Sequence of chain 1.A:
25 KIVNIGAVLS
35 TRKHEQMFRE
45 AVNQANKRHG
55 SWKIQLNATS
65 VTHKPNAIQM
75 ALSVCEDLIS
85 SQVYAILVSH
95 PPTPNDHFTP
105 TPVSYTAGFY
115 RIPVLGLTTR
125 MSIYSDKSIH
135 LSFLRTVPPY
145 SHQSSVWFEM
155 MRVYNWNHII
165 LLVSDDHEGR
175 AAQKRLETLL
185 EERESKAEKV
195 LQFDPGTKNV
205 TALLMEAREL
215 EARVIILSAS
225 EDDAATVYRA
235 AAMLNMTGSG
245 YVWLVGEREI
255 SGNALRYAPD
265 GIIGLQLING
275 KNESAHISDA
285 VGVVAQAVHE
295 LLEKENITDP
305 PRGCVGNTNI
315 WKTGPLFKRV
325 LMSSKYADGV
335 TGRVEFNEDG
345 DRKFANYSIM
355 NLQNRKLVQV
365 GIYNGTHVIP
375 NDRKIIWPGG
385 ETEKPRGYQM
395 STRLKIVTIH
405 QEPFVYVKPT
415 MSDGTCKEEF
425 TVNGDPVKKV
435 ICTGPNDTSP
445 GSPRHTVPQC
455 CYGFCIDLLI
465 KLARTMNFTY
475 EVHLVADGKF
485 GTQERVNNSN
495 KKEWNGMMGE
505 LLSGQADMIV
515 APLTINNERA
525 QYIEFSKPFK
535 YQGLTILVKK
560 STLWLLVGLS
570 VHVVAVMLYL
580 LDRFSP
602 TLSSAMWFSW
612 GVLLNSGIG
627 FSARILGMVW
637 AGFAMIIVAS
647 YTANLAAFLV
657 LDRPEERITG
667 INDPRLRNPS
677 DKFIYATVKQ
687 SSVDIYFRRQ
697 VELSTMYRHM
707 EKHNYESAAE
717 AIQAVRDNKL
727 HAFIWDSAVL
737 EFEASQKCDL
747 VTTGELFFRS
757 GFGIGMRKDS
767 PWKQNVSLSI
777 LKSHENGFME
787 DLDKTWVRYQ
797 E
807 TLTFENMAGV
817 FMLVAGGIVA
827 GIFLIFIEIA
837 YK

This small molecule binds to this protein.
Small molecule (SMILES): CC(=O)N[C@H]1[C@H](O[C@H]2[C@H](O)[C@@H](NC(C)=O)CO[C@@H]2CO)O[C@H](CO)[C@@H](O)[C@@H]1O

Binding-site contacts:
Ligand atom O7 contacts residue SER278 of chain 1.A at 3.3 Å (h-bond).
Ligand atom O3 contacts residue ASN276 of chain 1.A at 2.6 Å (h-bond).
Ligand atom C2 contacts residue ASN276 of chain 1.A at 2.5 Å.
Ligand atom C6 contacts residue ASN276 of chain 1.A at 3.7 Å.
Ligand atom C3 contacts residue ASN276 of chain 1.A at 3.0 Å.
Ligand atom C4 contacts residue ASN276 of chain 1.A at 3.7 Å.
Ligand atom O7 contacts residue GLU277 of chain 1.A at 3.9 Å.
Ligand atom N2 contacts residue ASN276 of chain 1.A at 3.7 Å.
Ligand atom C1 contacts residue ASN276 of chain 1.A at 1.4 Å.
Ligand atom C1 contacts residue GLU277 of chain 1.A at 4.4 Å.
Ligand atom O5 contacts residue ASN276 of chain 1.A at 2.4 Å (h-bond).
Ligand atom C5 contacts residue ASN276 of chain 1.A at 3.3 Å.
Ligand atom C7 contacts residue ASN276 of chain 1.A at 4.2 Å.
Ligand atom C7 contacts residue SER278 of chain 1.A at 4.4 Å.
Ligand atom C6 contacts residue ASN273 of chain 1.A at 3.9 Å.
Ligand atom O6 contacts residue ASN273 of chain 1.A at 2.8 Å (h-bond).
Ligand atom O6 contacts residue ASN276 of chain 1.A at 3.0 Å (h-bond).
Ligand atom C7 contacts residue GLU277 of chain 1.A at 4.5 Å.